Sequence of chain 1.A:
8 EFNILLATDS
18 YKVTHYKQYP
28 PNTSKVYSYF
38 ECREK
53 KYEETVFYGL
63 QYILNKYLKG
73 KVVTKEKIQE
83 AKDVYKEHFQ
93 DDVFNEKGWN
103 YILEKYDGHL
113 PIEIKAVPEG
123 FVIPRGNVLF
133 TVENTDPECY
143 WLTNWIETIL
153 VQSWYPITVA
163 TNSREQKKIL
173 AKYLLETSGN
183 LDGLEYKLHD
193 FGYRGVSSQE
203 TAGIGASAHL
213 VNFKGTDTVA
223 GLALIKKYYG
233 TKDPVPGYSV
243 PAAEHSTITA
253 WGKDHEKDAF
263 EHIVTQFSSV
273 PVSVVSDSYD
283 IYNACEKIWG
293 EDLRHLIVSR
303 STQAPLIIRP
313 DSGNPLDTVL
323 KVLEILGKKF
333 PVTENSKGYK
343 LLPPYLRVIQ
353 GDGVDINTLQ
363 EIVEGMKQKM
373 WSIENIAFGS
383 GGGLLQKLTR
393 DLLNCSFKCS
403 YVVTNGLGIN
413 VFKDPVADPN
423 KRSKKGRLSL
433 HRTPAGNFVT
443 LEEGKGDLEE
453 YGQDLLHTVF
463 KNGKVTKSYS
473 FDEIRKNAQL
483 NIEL

The small molecule below binds the protein below.
Small molecule (SMILES): O=S1(=O)NC(NCc2ccc(S(=O)(=O)N3CCC(N4CCCC4)CC3)cc2)=Nc2ccncc21

Sequence of chain 1.B:
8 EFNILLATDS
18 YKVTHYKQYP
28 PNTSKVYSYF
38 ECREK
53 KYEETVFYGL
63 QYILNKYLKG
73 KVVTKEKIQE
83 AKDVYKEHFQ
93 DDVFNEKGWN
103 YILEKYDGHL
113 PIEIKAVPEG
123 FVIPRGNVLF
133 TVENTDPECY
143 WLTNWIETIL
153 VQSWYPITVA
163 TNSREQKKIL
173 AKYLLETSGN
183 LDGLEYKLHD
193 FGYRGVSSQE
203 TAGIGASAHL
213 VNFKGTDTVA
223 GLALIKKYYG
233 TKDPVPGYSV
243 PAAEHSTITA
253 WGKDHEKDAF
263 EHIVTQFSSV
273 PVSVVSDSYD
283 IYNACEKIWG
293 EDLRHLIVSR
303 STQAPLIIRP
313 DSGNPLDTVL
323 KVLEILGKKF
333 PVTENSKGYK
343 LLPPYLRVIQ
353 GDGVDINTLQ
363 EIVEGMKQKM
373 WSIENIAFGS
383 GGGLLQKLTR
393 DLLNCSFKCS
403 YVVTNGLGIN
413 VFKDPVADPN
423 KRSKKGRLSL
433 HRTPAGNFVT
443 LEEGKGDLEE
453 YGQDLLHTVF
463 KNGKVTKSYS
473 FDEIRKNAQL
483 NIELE

Binding-site contacts:
Ligand atom C4 contacts residue HIS191 of chain 1.B at 3.2 Å.
Ligand atom C1 contacts residue VAL242 of chain 1.B at 3.3 Å (hydrophobic).
Ligand atom C13 contacts residue PHE193 of chain 1.B at 3.6 Å (hydrophobic).
Ligand atom O23 contacts residue ILE309 of chain 1.B at 3.6 Å.
Ligand atom C6 contacts residue VAL242 of chain 1.B at 3.7 Å (hydrophobic).
Ligand atom C15 contacts residue PHE193 of chain 1.B at 3.6 Å (hydrophobic).
Ligand atom O19 contacts residue ARG311 of chain 1.B at 3.3 Å (salt-bridge).
Ligand atom C11 contacts residue TYR18 of chain 1.A at 3.5 Å (hydrophobic).
Ligand atom N10 contacts residue ASP219 of chain 1.B at 2.7 Å (salt-bridge).
Ligand atom C9 contacts residue ASP219 of chain 1.B at 3.4 Å.
Ligand atom C15 contacts residue ARG311 of chain 1.B at 3.3 Å.
Ligand atom C16 contacts residue PHE193 of chain 1.B at 3.5 Å (hydrophobic).
Ligand atom O19 contacts residue ALA245 of chain 1.B at 3.3 Å (h-bond).
Ligand atom C12 contacts residue PHE193 of chain 1.B at 3.6 Å (hydrophobic).
Ligand atom C7 contacts residue ALA244 of chain 1.B at 3.6 Å (hydrophobic).
Ligand atom N20 contacts residue PHE193 of chain 1.B at 3.6 Å.
Ligand atom C25 contacts residue ILE309 of chain 1.B at 3.5 Å (hydrophobic).
Ligand atom C7 contacts residue SER241 of chain 1.B at 3.6 Å.
Ligand atom C13 contacts residue TYR18 of chain 1.A at 3.5 Å (hydrophobic).
Ligand atom N10 contacts residue PHE193 of chain 1.B at 3.5 Å.
Ligand atom C33 contacts residue TYR188 of chain 1.B at 3.5 Å (hydrophobic).
Ligand atom C9 contacts residue PHE193 of chain 1.B at 3.6 Å (hydrophobic).
Ligand atom N20 contacts residue ALA244 of chain 1.B at 3.5 Å.
Ligand atom C7 contacts residue VAL242 of chain 1.B at 3.3 Å (hydrophobic).
Ligand atom O18 contacts residue ARG311 of chain 1.B at 3.3 Å.
Ligand atom C28 contacts residue TYR188 of chain 1.B at 3.6 Å (hydrophobic).
Ligand atom C3 contacts residue ILE351 of chain 1.B at 3.6 Å (hydrophobic).
Ligand atom O19 contacts residue ALA244 of chain 1.B at 3.4 Å.
Ligand atom O22 contacts residue TYR188 of chain 1.B at 3.4 Å (h-bond).
Ligand atom C12 contacts residue TYR18 of chain 1.A at 3.5 Å (hydrophobic).
Ligand atom N8 contacts residue SER241 of chain 1.B at 3.6 Å (h-bond).
Ligand atom C11 contacts residue PHE193 of chain 1.B at 3.5 Å (hydrophobic).
Ligand atom O18 contacts residue PHE193 of chain 1.B at 3.3 Å.
Ligand atom C11 contacts residue ASP219 of chain 1.B at 3.6 Å.
Ligand atom C5 contacts residue HIS191 of chain 1.B at 3.4 Å.
Ligand atom O19 contacts residue TYR18 of chain 1.A at 3.5 Å.
Ligand atom N10 contacts residue TYR18 of chain 1.A at 3.5 Å.
Ligand atom N14 contacts residue PHE193 of chain 1.B at 3.6 Å.
Ligand atom O22 contacts residue ALA379 of chain 1.B at 3.3 Å.
Ligand atom N8 contacts residue ASP219 of chain 1.B at 3.1 Å (salt-bridge).